Binding-site contacts:
Ligand atom C3 contacts residue VAL94 of chain 42.E at 4.4 Å (hydrophobic).
Ligand atom N2 contacts residue TYR93 of chain 42.E at 3.3 Å (h-bond).
Ligand atom C5 contacts residue ASN182 of chain 42.E at 3.6 Å.
Ligand atom C1 contacts residue ASN182 of chain 42.E at 1.4 Å.
Ligand atom C2 contacts residue TYR93 of chain 42.E at 3.8 Å (hydrophobic).
Ligand atom C8 contacts residue TRP154 of chain 42.E at 3.6 Å (hydrophobic).
Ligand atom C4 contacts residue ASN182 of chain 42.E at 4.3 Å.
Ligand atom O5 contacts residue ASN182 of chain 42.E at 2.4 Å (h-bond).
Ligand atom O3 contacts residue VAL94 of chain 42.E at 4.5 Å.
Ligand atom C1 contacts residue TYR93 of chain 42.E at 3.8 Å (hydrophobic).
Ligand atom O7 contacts residue ASN182 of chain 42.E at 2.9 Å (h-bond).
Ligand atom C2 contacts residue ASN182 of chain 42.E at 2.5 Å.
Ligand atom C7 contacts residue ASN182 of chain 42.E at 3.1 Å.
Ligand atom O7 contacts residue LEU70 of chain 42.E at 3.7 Å.
Ligand atom C8 contacts residue ASN182 of chain 42.E at 4.3 Å.
Ligand atom O4 contacts residue VAL94 of chain 42.E at 3.7 Å.
Ligand atom O7 contacts residue TRP154 of chain 42.E at 4.5 Å.
Ligand atom C7 contacts residue TYR93 of chain 42.E at 4.3 Å (hydrophobic).
Ligand atom C8 contacts residue TYR93 of chain 42.E at 4.4 Å (hydrophobic).
Ligand atom C3 contacts residue TYR93 of chain 42.E at 3.8 Å (hydrophobic).
Ligand atom O7 contacts residue VAL94 of chain 42.E at 3.5 Å.
Ligand atom C7 contacts residue TRP154 of chain 42.E at 4.5 Å (hydrophobic).
Ligand atom N2 contacts residue ASN182 of chain 42.E at 2.9 Å (h-bond).
Ligand atom C8 contacts residue ASP150 of chain 42.E at 4.3 Å.
Ligand atom C2 contacts residue VAL94 of chain 42.E at 4.3 Å (hydrophobic).
Ligand atom C3 contacts residue ASN182 of chain 42.E at 3.8 Å.

Sequence of chain 42.E:
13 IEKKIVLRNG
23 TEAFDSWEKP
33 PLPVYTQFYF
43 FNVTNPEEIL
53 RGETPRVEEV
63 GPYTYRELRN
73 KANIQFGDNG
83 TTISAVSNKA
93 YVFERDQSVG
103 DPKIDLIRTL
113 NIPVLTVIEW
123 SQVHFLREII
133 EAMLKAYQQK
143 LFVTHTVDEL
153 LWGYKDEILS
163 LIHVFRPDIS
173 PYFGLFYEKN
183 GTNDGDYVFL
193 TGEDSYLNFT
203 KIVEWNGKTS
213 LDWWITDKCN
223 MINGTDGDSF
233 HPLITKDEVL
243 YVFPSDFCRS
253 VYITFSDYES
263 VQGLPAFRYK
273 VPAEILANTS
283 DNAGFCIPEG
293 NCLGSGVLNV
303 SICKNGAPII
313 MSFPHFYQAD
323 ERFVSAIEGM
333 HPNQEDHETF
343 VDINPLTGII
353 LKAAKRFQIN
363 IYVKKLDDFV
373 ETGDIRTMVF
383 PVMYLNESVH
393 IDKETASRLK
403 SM

The small molecule below binds the protein below.
Small molecule (SMILES): CC(=O)N[C@H]1[C@H](O[C@H]2[C@H](O)[C@@H](NC(C)=O)CO[C@@H]2CO)O[C@H](CO)[C@@H](O)[C@@H]1O